Sequence of chain 1.A:
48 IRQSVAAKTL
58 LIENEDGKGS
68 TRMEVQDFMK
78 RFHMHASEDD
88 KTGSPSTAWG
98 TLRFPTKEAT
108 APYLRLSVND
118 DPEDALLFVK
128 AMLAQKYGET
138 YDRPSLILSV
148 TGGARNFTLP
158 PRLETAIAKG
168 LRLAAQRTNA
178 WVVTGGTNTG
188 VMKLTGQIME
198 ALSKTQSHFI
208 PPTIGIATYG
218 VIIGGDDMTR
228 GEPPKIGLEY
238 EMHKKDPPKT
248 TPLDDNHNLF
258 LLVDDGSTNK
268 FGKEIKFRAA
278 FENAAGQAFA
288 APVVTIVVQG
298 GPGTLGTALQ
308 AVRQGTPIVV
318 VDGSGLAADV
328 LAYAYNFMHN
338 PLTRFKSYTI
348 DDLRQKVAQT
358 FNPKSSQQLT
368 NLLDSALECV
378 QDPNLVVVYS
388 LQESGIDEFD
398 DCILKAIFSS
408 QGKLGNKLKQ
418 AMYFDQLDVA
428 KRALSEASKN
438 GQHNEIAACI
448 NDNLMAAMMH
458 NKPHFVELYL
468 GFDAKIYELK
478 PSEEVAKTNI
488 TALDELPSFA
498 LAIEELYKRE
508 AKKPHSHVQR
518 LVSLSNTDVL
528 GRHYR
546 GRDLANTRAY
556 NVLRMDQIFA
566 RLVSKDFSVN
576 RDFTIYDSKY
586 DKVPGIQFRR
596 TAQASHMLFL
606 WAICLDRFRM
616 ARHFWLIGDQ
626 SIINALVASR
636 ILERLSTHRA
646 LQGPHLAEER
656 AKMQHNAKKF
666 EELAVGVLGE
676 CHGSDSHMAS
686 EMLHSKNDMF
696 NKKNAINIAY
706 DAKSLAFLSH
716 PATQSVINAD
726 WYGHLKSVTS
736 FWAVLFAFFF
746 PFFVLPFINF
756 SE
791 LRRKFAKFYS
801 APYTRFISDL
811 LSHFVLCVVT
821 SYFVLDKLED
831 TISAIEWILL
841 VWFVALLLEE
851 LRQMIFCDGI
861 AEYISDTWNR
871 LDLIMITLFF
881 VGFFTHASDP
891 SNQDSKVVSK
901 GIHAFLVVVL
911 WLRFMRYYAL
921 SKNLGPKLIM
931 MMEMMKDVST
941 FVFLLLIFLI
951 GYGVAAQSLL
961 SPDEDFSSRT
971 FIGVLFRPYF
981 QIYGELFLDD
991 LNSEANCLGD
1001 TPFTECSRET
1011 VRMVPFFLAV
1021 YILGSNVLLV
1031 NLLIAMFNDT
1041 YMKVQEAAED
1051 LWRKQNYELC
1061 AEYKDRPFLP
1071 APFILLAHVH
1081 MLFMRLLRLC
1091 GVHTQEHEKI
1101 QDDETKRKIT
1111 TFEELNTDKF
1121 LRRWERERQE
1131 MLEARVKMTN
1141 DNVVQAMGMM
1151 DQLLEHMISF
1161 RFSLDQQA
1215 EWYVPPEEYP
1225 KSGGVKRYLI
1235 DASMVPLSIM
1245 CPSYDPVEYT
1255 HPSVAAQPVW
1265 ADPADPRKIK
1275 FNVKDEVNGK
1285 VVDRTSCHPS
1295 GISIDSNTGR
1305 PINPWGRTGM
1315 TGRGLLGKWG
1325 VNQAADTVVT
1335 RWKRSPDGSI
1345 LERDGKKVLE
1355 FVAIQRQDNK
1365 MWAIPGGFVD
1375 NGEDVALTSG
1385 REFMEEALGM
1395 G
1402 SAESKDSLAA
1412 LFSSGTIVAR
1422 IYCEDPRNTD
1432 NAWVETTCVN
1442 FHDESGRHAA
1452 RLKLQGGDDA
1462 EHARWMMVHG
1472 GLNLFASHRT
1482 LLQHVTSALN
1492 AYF

Sequence of chain 1.D:
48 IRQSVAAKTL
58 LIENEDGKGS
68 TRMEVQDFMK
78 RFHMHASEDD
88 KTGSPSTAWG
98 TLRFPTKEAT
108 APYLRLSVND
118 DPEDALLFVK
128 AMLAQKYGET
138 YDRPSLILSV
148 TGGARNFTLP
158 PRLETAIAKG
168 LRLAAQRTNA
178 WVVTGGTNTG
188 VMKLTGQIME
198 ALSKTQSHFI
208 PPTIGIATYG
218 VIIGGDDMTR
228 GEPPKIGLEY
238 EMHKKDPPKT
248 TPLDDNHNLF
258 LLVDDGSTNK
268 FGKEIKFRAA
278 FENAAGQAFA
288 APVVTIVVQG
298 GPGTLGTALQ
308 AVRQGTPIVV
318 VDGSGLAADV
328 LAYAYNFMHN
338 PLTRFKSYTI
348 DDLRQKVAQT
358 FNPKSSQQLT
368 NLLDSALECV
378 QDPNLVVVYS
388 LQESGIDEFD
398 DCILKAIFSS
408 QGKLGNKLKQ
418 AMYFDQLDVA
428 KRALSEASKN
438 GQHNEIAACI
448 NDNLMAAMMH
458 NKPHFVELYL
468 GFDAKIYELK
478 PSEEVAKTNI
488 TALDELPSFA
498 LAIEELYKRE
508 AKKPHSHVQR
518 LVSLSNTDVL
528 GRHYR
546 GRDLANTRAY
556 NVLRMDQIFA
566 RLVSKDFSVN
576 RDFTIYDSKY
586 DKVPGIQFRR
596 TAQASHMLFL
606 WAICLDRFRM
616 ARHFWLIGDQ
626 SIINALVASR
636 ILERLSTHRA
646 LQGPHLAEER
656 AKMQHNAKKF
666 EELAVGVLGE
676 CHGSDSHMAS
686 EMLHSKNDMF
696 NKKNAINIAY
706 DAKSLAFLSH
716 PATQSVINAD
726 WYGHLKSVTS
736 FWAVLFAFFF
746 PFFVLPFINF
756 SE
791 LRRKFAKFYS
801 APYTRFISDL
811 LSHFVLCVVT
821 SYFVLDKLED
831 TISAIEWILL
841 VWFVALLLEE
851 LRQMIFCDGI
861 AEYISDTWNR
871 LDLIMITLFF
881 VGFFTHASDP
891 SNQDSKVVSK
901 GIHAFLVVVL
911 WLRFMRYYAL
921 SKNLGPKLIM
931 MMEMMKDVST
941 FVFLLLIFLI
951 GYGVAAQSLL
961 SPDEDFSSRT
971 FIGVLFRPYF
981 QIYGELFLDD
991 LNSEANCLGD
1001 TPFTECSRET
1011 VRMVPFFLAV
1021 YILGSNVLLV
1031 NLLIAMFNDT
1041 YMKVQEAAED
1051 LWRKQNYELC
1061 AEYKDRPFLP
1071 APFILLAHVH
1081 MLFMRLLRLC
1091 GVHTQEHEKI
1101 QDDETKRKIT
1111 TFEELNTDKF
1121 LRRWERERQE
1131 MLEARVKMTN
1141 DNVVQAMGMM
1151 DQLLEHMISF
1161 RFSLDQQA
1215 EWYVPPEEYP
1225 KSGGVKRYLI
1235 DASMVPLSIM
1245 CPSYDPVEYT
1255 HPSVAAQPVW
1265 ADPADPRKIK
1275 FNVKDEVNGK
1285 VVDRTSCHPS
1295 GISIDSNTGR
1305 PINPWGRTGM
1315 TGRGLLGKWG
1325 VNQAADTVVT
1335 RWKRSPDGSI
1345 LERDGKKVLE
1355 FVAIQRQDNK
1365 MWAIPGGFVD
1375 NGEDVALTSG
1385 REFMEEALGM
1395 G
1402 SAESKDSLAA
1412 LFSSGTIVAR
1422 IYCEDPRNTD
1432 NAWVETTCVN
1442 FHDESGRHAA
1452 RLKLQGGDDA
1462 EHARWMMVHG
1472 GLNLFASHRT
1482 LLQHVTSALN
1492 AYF

Binding-site contacts:
Ligand atom C2 contacts residue THR1010 of chain 1.D at 3.9 Å.
Ligand atom C2 contacts residue GLU1009 of chain 1.D at 4.2 Å.
Ligand atom C1 contacts residue VAL898 of chain 1.A at 3.9 Å (hydrophobic).
Ligand atom C18 contacts residue CLR1 of chain 1.R at 3.6 Å.
Ligand atom C20 contacts residue PHE905 of chain 1.A at 4.0 Å (hydrophobic).
Ligand atom C19 contacts residue GLU1009 of chain 1.D at 4.2 Å.
Ligand atom C8 contacts residue CLR1 of chain 1.R at 4.0 Å.
Ligand atom C18 contacts residue PHE905 of chain 1.A at 3.5 Å (hydrophobic).
Ligand atom C6 contacts residue CLR1 of chain 1.R at 4.1 Å.
Ligand atom C26 contacts residue CLR1 of chain 1.R at 4.0 Å.
Ligand atom C27 contacts residue ILE874 of chain 1.A at 4.4 Å (hydrophobic).
Ligand atom C19 contacts residue MET1013 of chain 1.D at 4.3 Å (hydrophobic).
Ligand atom C21 contacts residue PHE905 of chain 1.A at 4.1 Å (hydrophobic).
Ligand atom C19 contacts residue THR1010 of chain 1.D at 4.2 Å.
Ligand atom C18 contacts residue MET1013 of chain 1.D at 3.5 Å (hydrophobic).
Ligand atom C5 contacts residue CLR1 of chain 1.R at 4.0 Å.
Ligand atom C11 contacts residue MET1013 of chain 1.D at 4.3 Å (hydrophobic).
Ligand atom C27 contacts residue PHE905 of chain 1.A at 3.8 Å (hydrophobic).
Ligand atom C19 contacts residue CLR1 of chain 1.R at 3.8 Å.
Ligand atom C1 contacts residue THR1010 of chain 1.D at 3.9 Å.
Ligand atom C12 contacts residue ILE902 of chain 1.A at 3.9 Å (hydrophobic).
Ligand atom C15 contacts residue CLR1 of chain 1.R at 4.1 Å.
Ligand atom C23 contacts residue PHE905 of chain 1.A at 3.7 Å (hydrophobic).
Ligand atom O1 contacts residue GLU1009 of chain 1.D at 3.6 Å.
Ligand atom C21 contacts residue LEU878 of chain 1.A at 3.6 Å (hydrophobic).
Ligand atom C21 contacts residue ILE902 of chain 1.A at 3.8 Å (hydrophobic).
Ligand atom C23 contacts residue CLR1 of chain 1.R at 4.5 Å.
Ligand atom C25 contacts residue PHE905 of chain 1.A at 4.2 Å (hydrophobic).
Ligand atom C3 contacts residue GLU1009 of chain 1.D at 4.3 Å.
Ligand atom C22 contacts residue CLR1 of chain 1.R at 4.1 Å.
Ligand atom C4 contacts residue CLR1 of chain 1.R at 3.9 Å.
Ligand atom C23 contacts residue LEU878 of chain 1.A at 4.2 Å (hydrophobic).
Ligand atom C27 contacts residue LEU878 of chain 1.A at 4.0 Å (hydrophobic).
Ligand atom C16 contacts residue CLR1 of chain 1.R at 3.9 Å.
Ligand atom C25 contacts residue CLR1 of chain 1.R at 4.2 Å.
Ligand atom C2 contacts residue VAL898 of chain 1.A at 3.8 Å (hydrophobic).
Ligand atom C4 contacts residue GLU1009 of chain 1.D at 4.3 Å.

This protein binds this small molecule.
Small molecule (SMILES): CC(C)CCC[C@@H](C)[C@H]1CC[C@H]2[C@@H]3CC=C4C[C@@H](O)CC[C@]4(C)[C@H]3CC[C@]12C